This small molecule binds to this protein.
Small molecule (SMILES): CC(=O)N[C@@H]1[C@@H](O)[C@H](O)[C@@H](CO)O[C@H]1O

Binding-site contacts:
Ligand atom O6 contacts residue ASP384 of chain 1.B at 3.8 Å.
Ligand atom C7 contacts residue GLN374 of chain 1.B at 4.0 Å.
Ligand atom C1 contacts residue ASN378 of chain 1.B at 2.6 Å.
Ligand atom C8 contacts residue GLU373 of chain 1.B at 4.5 Å.
Ligand atom O6 contacts residue MET381 of chain 1.B at 3.6 Å.
Ligand atom O5 contacts residue SER380 of chain 1.B at 4.2 Å.
Ligand atom O6 contacts residue TYR370 of chain 1.B at 3.1 Å (h-bond).
Ligand atom C1 contacts residue SER380 of chain 1.B at 4.1 Å.
Ligand atom C6 contacts residue ASP384 of chain 1.B at 3.3 Å.
Ligand atom O4 contacts residue TYR370 of chain 1.B at 3.8 Å.
Ligand atom C6 contacts residue TYR370 of chain 1.B at 3.2 Å (hydrophobic).
Ligand atom C5 contacts residue ASN378 of chain 1.B at 4.4 Å.
Ligand atom C6 contacts residue TYR385 of chain 1.B at 4.1 Å (hydrophobic).
Ligand atom C5 contacts residue ASP384 of chain 1.B at 3.6 Å.
Ligand atom N2 contacts residue ASN378 of chain 1.B at 3.9 Å.
Ligand atom O6 contacts residue ASN378 of chain 1.B at 4.5 Å.
Ligand atom O7 contacts residue GLN374 of chain 1.B at 3.1 Å (h-bond).
Ligand atom C5 contacts residue TYR370 of chain 1.B at 4.1 Å (hydrophobic).
Ligand atom O5 contacts residue ASN378 of chain 1.B at 2.9 Å (h-bond).
Ligand atom C7 contacts residue ASN378 of chain 1.B at 3.6 Å.
Ligand atom O6 contacts residue TYR385 of chain 1.B at 3.4 Å.
Ligand atom O5 contacts residue ASP384 of chain 1.B at 3.8 Å.
Ligand atom O7 contacts residue ASN378 of chain 1.B at 2.7 Å (h-bond).
Ligand atom C4 contacts residue TYR370 of chain 1.B at 3.6 Å (hydrophobic).
Ligand atom C2 contacts residue ASN378 of chain 1.B at 3.4 Å.
Ligand atom O5 contacts residue MET381 of chain 1.B at 4.4 Å.
Ligand atom O3 contacts residue GLN374 of chain 1.B at 4.1 Å.

Sequence of chain 1.B:
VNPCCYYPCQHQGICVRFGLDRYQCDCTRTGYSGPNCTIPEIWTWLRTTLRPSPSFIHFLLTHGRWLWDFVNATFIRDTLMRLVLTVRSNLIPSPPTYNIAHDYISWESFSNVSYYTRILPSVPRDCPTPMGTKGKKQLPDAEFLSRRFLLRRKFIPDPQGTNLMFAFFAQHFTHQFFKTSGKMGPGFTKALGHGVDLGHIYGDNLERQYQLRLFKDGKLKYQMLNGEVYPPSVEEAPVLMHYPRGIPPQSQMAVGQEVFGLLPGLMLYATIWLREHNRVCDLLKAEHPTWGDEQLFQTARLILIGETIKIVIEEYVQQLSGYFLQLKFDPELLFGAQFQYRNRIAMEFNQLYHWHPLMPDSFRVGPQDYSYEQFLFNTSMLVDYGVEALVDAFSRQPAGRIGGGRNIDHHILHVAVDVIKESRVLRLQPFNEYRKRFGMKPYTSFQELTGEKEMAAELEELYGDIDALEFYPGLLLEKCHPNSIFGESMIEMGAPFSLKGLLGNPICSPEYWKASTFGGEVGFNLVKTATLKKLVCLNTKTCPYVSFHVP